Binding-site contacts:
Ligand atom C1 contacts residue ASN341 of chain 5.A at 1.4 Å.
Ligand atom C3 contacts residue GLY336 of chain 5.A at 4.2 Å.
Ligand atom C7 contacts residue ASN341 of chain 5.A at 3.0 Å.
Ligand atom C4 contacts residue NAG1 of chain 5.I at 2.9 Å.
Ligand atom C3 contacts residue NAG1 of chain 5.I at 3.4 Å.
Ligand atom O7 contacts residue ILE344 of chain 5.A at 4.3 Å.
Ligand atom C3 contacts residue ASN341 of chain 5.A at 3.6 Å.
Ligand atom O7 contacts residue ASN342 of chain 5.A at 3.8 Å.
Ligand atom C6 contacts residue ASN341 of chain 5.A at 4.1 Å.
Ligand atom O7 contacts residue ASN341 of chain 5.A at 4.0 Å.
Ligand atom O6 contacts residue NAG1 of chain 5.I at 3.6 Å.
Ligand atom C1 contacts residue GLY336 of chain 5.A at 4.4 Å.
Ligand atom O3 contacts residue NAG1 of chain 5.I at 2.9 Å (h-bond).
Ligand atom C4 contacts residue ASN341 of chain 5.A at 4.1 Å.
Ligand atom C5 contacts residue SER338 of chain 5.A at 3.8 Å.
Ligand atom O5 contacts residue ASN341 of chain 5.A at 2.3 Å (h-bond).
Ligand atom O5 contacts residue SER338 of chain 5.A at 3.5 Å.
Ligand atom C5 contacts residue GLY336 of chain 5.A at 4.5 Å.
Ligand atom C6 contacts residue NAG1 of chain 5.I at 4.1 Å.
Ligand atom C6 contacts residue PHE337 of chain 5.A at 4.0 Å (hydrophobic).
Ligand atom O5 contacts residue SER338 of chain 5.A at 4.1 Å.
Ligand atom N2 contacts residue ASN341 of chain 5.A at 2.7 Å (h-bond).
Ligand atom C5 contacts residue SER338 of chain 5.A at 4.4 Å.
Ligand atom C6 contacts residue SER338 of chain 5.A at 3.6 Å.
Ligand atom C2 contacts residue ASN341 of chain 5.A at 2.4 Å.
Ligand atom C6 contacts residue ASP340 of chain 5.A at 4.1 Å.
Ligand atom C5 contacts residue PHE337 of chain 5.A at 4.3 Å (hydrophobic).
Ligand atom O4 contacts residue GLY336 of chain 5.A at 3.8 Å.
Ligand atom C5 contacts residue ASN341 of chain 5.A at 3.5 Å.
Ligand atom O7 contacts residue SER343 of chain 5.A at 4.3 Å.
Ligand atom C5 contacts residue NAG1 of chain 5.I at 4.1 Å.
Ligand atom O2 contacts residue NAG1 of chain 5.I at 4.0 Å.
Ligand atom C6 contacts residue SER338 of chain 5.A at 3.8 Å.
Ligand atom C8 contacts residue ASN341 of chain 5.A at 3.2 Å.
Ligand atom O4 contacts residue NAG1 of chain 5.I at 1.9 Å (h-bond).
Ligand atom C4 contacts residue GLY336 of chain 5.A at 4.5 Å.
Ligand atom C1 contacts residue SER338 of chain 5.A at 3.9 Å.

Sequence of chain 5.A:
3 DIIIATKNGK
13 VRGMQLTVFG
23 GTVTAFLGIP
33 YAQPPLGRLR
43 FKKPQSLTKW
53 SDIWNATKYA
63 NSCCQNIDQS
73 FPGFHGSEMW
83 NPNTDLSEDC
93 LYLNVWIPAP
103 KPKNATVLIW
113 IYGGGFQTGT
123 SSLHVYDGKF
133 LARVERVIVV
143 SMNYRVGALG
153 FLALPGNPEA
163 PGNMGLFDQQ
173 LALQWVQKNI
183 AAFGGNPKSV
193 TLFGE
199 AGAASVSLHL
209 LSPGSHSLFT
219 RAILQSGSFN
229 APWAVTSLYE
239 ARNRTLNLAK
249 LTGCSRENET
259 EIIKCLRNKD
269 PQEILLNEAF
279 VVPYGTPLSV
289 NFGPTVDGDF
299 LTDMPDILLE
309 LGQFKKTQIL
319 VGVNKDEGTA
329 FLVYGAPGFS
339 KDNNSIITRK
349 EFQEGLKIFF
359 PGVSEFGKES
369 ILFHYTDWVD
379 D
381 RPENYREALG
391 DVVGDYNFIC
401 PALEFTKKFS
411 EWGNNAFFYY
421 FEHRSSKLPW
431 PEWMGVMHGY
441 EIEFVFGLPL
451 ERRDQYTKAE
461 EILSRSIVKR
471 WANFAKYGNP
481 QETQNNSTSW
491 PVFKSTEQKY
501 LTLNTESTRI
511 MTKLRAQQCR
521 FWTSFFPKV

The protein below binds the small molecule below.
Small molecule (SMILES): CC(=O)N[C@H]1CO[C@H](CO[C@@H]2O[C@@H](C)[C@@H](O)[C@@H](O)[C@@H]2O)[C@@H](O)[C@@H]1O